Sequence of chain 2.A:
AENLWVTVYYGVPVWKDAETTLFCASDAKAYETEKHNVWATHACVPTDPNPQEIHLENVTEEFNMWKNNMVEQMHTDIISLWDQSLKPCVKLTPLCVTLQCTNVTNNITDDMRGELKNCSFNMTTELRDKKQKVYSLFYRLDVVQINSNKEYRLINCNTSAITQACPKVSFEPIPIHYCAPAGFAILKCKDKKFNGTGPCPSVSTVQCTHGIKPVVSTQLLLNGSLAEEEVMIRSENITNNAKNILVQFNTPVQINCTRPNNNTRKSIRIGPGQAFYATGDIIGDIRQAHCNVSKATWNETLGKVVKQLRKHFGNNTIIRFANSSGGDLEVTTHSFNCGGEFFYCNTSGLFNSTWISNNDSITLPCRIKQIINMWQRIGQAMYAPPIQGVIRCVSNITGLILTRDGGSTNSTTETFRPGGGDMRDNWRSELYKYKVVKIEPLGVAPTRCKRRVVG

Sequence of chain 3.A:
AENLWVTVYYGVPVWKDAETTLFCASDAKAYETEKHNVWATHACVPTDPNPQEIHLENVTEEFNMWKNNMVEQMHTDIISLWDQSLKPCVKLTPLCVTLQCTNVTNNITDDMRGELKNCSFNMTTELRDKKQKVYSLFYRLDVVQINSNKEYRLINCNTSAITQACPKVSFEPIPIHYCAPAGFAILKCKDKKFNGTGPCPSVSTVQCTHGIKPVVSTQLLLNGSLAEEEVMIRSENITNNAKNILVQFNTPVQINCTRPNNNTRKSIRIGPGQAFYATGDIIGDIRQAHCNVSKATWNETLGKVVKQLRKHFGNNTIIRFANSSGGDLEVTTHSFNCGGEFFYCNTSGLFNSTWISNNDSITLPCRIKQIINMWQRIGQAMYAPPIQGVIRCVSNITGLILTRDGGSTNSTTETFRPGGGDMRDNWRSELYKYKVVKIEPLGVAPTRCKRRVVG

Binding-site contacts:
Ligand atom N2 contacts residue LYS133 of chain 2.A at 3.0 Å (salt-bridge).
Ligand atom C7 contacts residue LYS133 of chain 2.A at 3.7 Å.
Ligand atom C7 contacts residue ASN122 of chain 2.A at 3.3 Å.
Ligand atom N2 contacts residue ASN122 of chain 2.A at 2.9 Å (h-bond).
Ligand atom C8 contacts residue ASN122 of chain 2.A at 3.4 Å.
Ligand atom O7 contacts residue SER120 of chain 2.A at 3.8 Å.
Ligand atom C3 contacts residue LYS133 of chain 2.A at 4.1 Å.
Ligand atom C7 contacts residue GLN100 of chain 2.A at 3.2 Å.
Ligand atom C2 contacts residue LYS133 of chain 2.A at 3.9 Å.
Ligand atom C8 contacts residue THR98 of chain 2.A at 3.4 Å.
Ligand atom C5 contacts residue ASN122 of chain 2.A at 3.7 Å.
Ligand atom C3 contacts residue ASN122 of chain 2.A at 3.8 Å.
Ligand atom O7 contacts residue LYS133 of chain 2.A at 3.6 Å.
Ligand atom O7 contacts residue PHE121 of chain 2.A at 3.9 Å.
Ligand atom C8 contacts residue GLN100 of chain 2.A at 3.8 Å.
Ligand atom O6 contacts residue LYS131 of chain 2.A at 3.1 Å.
Ligand atom C8 contacts residue ASP129 of chain 3.A at 4.5 Å.
Ligand atom O7 contacts residue ASN122 of chain 2.A at 4.2 Å.
Ligand atom O7 contacts residue THR98 of chain 2.A at 4.2 Å.
Ligand atom C6 contacts residue LYS131 of chain 2.A at 4.2 Å.
Ligand atom C1 contacts residue LYS133 of chain 2.A at 3.8 Å.
Ligand atom O7 contacts residue GLN100 of chain 2.A at 2.9 Å (h-bond).
Ligand atom C4 contacts residue ASN122 of chain 2.A at 4.2 Å.
Ligand atom C1 contacts residue ASN122 of chain 2.A at 1.4 Å.
Ligand atom N2 contacts residue GLN100 of chain 2.A at 3.9 Å.
Ligand atom O5 contacts residue ASN122 of chain 2.A at 2.4 Å (h-bond).
Ligand atom C2 contacts residue ASN122 of chain 2.A at 2.4 Å.
Ligand atom O3 contacts residue GLN100 of chain 2.A at 4.2 Å.

The protein below binds the small molecule below.
Small molecule (SMILES): CC(=O)N[C@H]1[C@H](O[C@H]2[C@H](O)[C@@H](NC(C)=O)CO[C@@H]2CO)O[C@H](CO)[C@@H](O)[C@@H]1O